Binding-site contacts:
Ligand atom O4 contacts residue LEU135 of chain 1.A at 3.7 Å.
Ligand atom C8P contacts residue TRP183 of chain 1.A at 3.8 Å (hydrophobic).
Ligand atom C1 contacts residue TRP183 of chain 1.A at 3.6 Å (hydrophobic).
Ligand atom O2 contacts residue PRO188 of chain 1.A at 3.4 Å.
Ligand atom O2 contacts residue ILE191 of chain 1.A at 3.3 Å.
Ligand atom C5 contacts residue PRO128 of chain 1.A at 4.0 Å (hydrophobic).
Ligand atom O2 contacts residue TYR187 of chain 1.A at 3.4 Å (h-bond).
Ligand atom C11 contacts residue ASP31 of chain 1.A at 3.4 Å.
Ligand atom C11 contacts residue HIS242 of chain 1.A at 3.7 Å.
Ligand atom O10 contacts residue GLY32 of chain 1.A at 2.7 Å (h-bond).
Ligand atom C10 contacts residue HIS242 of chain 1.A at 3.8 Å.
Ligand atom O2 contacts residue PRO192 of chain 1.A at 3.9 Å.
Ligand atom C3 contacts residue PRO192 of chain 1.A at 3.5 Å (hydrophobic).
Ligand atom C7P contacts residue TRP183 of chain 1.A at 3.5 Å (hydrophobic).
Ligand atom O4 contacts residue LEU132 of chain 1.A at 3.4 Å.
Ligand atom C6 contacts residue PRO128 of chain 1.A at 3.9 Å (hydrophobic).
Ligand atom C7P contacts residue MET154 of chain 1.A at 3.6 Å (hydrophobic).
Ligand atom C2 contacts residue TRP183 of chain 1.A at 3.8 Å (hydrophobic).
Ligand atom C1 contacts residue PRO128 of chain 1.A at 4.0 Å (hydrophobic).
Ligand atom C6P contacts residue MET154 of chain 1.A at 3.6 Å (hydrophobic).
Ligand atom C10 contacts residue GLY32 of chain 1.A at 3.9 Å.
Ligand atom C3 contacts residue PRO188 of chain 1.A at 3.5 Å (hydrophobic).
Ligand atom O6P contacts residue HIS242 of chain 1.A at 3.5 Å.
Ligand atom O4 contacts residue PRO192 of chain 1.A at 4.0 Å.
Ligand atom C11 contacts residue PHE243 of chain 1.A at 3.5 Å (hydrophobic).
Ligand atom C3P contacts residue HIS242 of chain 1.A at 3.4 Å.
Ligand atom O10 contacts residue ASP31 of chain 1.A at 3.7 Å.
Ligand atom C8P contacts residue MET154 of chain 1.A at 3.5 Å (hydrophobic).
Ligand atom O6P contacts residue MET154 of chain 1.A at 3.5 Å.
Ligand atom C5 contacts residue LEU135 of chain 1.A at 3.5 Å (hydrophobic).
Ligand atom C1P contacts residue SER102 of chain 1.A at 3.2 Å.
Ligand atom C11 contacts residue LEU33 of chain 1.A at 4.0 Å (hydrophobic).
Ligand atom O10 contacts residue SER102 of chain 1.A at 3.0 Å (h-bond).
Ligand atom C9P contacts residue TRP183 of chain 1.A at 3.4 Å (hydrophobic).
Ligand atom O2 contacts residue TRP183 of chain 1.A at 4.0 Å.
Ligand atom O4 contacts residue LYS130 of chain 1.A at 3.5 Å (salt-bridge).
Ligand atom C4 contacts residue LEU135 of chain 1.A at 3.8 Å (hydrophobic).
Ligand atom C4 contacts residue PRO192 of chain 1.A at 4.0 Å (hydrophobic).
Ligand atom C10 contacts residue SER102 of chain 1.A at 3.5 Å.
Ligand atom C2 contacts residue PRO188 of chain 1.A at 3.8 Å (hydrophobic).

Sequence of chain 1.A:
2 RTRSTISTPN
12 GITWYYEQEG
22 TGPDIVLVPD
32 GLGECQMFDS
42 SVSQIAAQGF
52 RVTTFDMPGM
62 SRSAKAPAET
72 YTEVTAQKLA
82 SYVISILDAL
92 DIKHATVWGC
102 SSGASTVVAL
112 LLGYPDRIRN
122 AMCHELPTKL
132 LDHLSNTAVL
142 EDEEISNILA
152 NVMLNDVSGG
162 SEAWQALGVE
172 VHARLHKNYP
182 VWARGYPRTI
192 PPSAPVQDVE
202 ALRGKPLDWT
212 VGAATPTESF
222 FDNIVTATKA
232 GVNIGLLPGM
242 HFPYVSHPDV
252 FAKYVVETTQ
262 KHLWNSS

The small molecule below binds the protein below.
Small molecule (SMILES): C[C@H](O)CCCC(=O)CCC/C=C/c1cc(O)cc(O)c1